Binding-site contacts:
Ligand atom OXT contacts residue ALA35 of chain 1.S at 3.7 Å.
Ligand atom O2 contacts residue GLU32 of chain 1.S at 3.2 Å (salt-bridge).
Ligand atom O2 contacts residue GLU31 of chain 1.S at 3.8 Å.
Ligand atom OXT contacts residue GLU62 of chain 1.Q at 4.5 Å.
Ligand atom O contacts residue ALA35 of chain 1.S at 4.0 Å.
Ligand atom O contacts residue FE1 of chain 1.YB at 2.7 Å.
Ligand atom C contacts residue ALA35 of chain 1.S at 3.6 Å (hydrophobic).
Ligand atom O2 contacts residue TYR39 of chain 1.Q at 4.3 Å.
Ligand atom CA contacts residue ALA35 of chain 1.Q at 3.9 Å (hydrophobic).
Ligand atom O contacts residue GLU62 of chain 1.S at 2.9 Å (salt-bridge).
Ligand atom C contacts residue GLU32 of chain 1.Q at 4.2 Å.
Ligand atom CA contacts residue ALA35 of chain 1.S at 3.7 Å (hydrophobic).
Ligand atom OXT contacts residue FE1 of chain 1.YB at 3.4 Å.
Ligand atom O2 contacts residue FE1 of chain 1.ZB at 3.6 Å.
Ligand atom C contacts residue GLU32 of chain 1.S at 4.3 Å.
Ligand atom C contacts residue GLU62 of chain 1.Q at 3.9 Å.
Ligand atom C contacts residue GLU62 of chain 1.S at 3.9 Å.
Ligand atom C contacts residue ALA35 of chain 1.Q at 3.8 Å (hydrophobic).
Ligand atom CA contacts residue GLU32 of chain 1.S at 4.2 Å.
Ligand atom O contacts residue FE1 of chain 1.ZB at 2.4 Å.
Ligand atom O contacts residue GLU62 of chain 1.Q at 3.0 Å (salt-bridge).
Ligand atom CA contacts residue GLU31 of chain 1.S at 3.4 Å.
Ligand atom OXT contacts residue ALA35 of chain 1.Q at 4.0 Å.
Ligand atom OXT contacts residue GLU32 of chain 1.Q at 3.6 Å (salt-bridge).
Ligand atom C contacts residue FE1 of chain 1.ZB at 3.5 Å.
Ligand atom OXT contacts residue GLU31 of chain 1.Q at 3.8 Å.
Ligand atom O2 contacts residue GLU62 of chain 1.Q at 3.7 Å.
Ligand atom O contacts residue GLU32 of chain 1.S at 3.5 Å (salt-bridge).
Ligand atom CA contacts residue GLU62 of chain 1.Q at 4.4 Å.
Ligand atom C contacts residue FE1 of chain 1.YB at 3.4 Å.
Ligand atom O contacts residue ALA35 of chain 1.Q at 4.2 Å.
Ligand atom CA contacts residue FE1 of chain 1.ZB at 4.1 Å.
Ligand atom OXT contacts residue GLU62 of chain 1.S at 3.8 Å.
Ligand atom O2 contacts residue ALA35 of chain 1.Q at 3.8 Å.
Ligand atom O contacts residue GLU32 of chain 1.Q at 4.0 Å.

This small molecule binds to this protein.
Small molecule (SMILES): O=C(O)CO

Sequence of chain 1.Q:
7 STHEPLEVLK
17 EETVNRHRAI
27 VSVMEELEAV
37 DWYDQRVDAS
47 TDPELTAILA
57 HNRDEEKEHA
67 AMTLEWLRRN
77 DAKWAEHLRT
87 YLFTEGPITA

Sequence of chain 1.S:
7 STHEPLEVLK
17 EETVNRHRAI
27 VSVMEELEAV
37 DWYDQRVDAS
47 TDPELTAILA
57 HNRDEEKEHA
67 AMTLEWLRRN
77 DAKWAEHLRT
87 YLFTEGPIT